Sequence of chain 1.B:
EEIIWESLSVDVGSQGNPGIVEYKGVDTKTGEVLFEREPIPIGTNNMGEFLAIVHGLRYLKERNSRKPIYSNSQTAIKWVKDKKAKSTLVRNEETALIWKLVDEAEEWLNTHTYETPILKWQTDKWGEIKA

Binding-site contacts:
Ligand atom O6 contacts residue DC3 of chain 1.E at 2.8 Å (h-bond).
Ligand atom O6 contacts residue EDO1 of chain 1.L at 2.4 Å (h-bond).
Ligand atom O6 contacts residue EDO1 of chain 1.K at 2.9 Å (h-bond).
Ligand atom N1 contacts residue UCL7 of chain 1.E at 3.2 Å (h-bond).
Ligand atom N2 contacts residue DC3 of chain 1.E at 3.0 Å (h-bond).
Ligand atom N2 contacts residue DG2 of chain 1.E at 3.4 Å.
Ligand atom N3 contacts residue DA5 of chain 1.E at 2.9 Å (h-bond).
Ligand atom N1 contacts residue DT8 of chain 1.E at 2.8 Å (h-bond).
Ligand atom O2 contacts residue DA6 of chain 1.E at 3.1 Å.
Ligand atom O2 contacts residue DG2 of chain 1.E at 2.9 Å (h-bond).
Ligand atom N3 contacts residue DA6 of chain 1.E at 3.0 Å (h-bond).
Ligand atom N4 contacts residue DG2 of chain 1.E at 2.8 Å (h-bond).
Ligand atom N1 contacts residue DG4 of chain 1.E at 3.4 Å (h-bond).
Ligand atom N6 contacts residue DA6 of chain 1.E at 3.4 Å (h-bond).
Ligand atom C6 contacts residue UCL7 of chain 1.E at 3.5 Å.
Ligand atom C6 contacts residue DT8 of chain 1.E at 3.5 Å.
Ligand atom C2 contacts residue DG4 of chain 1.E at 3.2 Å.
Ligand atom N1 contacts residue DC3 of chain 1.E at 2.9 Å (h-bond).
Ligand atom N6 contacts residue DT8 of chain 1.E at 3.4 Å (h-bond).
Ligand atom N2 contacts residue DC1 of chain 1.E at 3.0 Å (h-bond).
Ligand atom N2 contacts residue DG4 of chain 1.E at 3.3 Å.
Ligand atom O6 contacts residue DG2 of chain 1.E at 3.1 Å (h-bond).
Ligand atom O6 contacts residue DC1 of chain 1.E at 2.6 Å (h-bond).
Ligand atom N3 contacts residue DG4 of chain 1.E at 3.1 Å (h-bond).
Ligand atom N7 contacts residue EDO1 of chain 1.L at 2.8 Å (h-bond).
Ligand atom C6 contacts residue DC1 of chain 1.E at 3.4 Å.
Ligand atom N3 contacts residue DG4 of chain 1.E at 2.9 Å (h-bond).
Ligand atom C2 contacts residue DA6 of chain 1.E at 3.5 Å.
Ligand atom N6 contacts residue UCL7 of chain 1.E at 2.6 Å (h-bond).
Ligand atom O4 contacts residue DA6 of chain 1.E at 3.2 Å (h-bond).
Ligand atom N4 contacts residue DG4 of chain 1.E at 2.8 Å (h-bond).
Ligand atom N1 contacts residue DC1 of chain 1.E at 2.8 Å (h-bond).
Ligand atom N4 contacts residue DC3 of chain 1.E at 3.4 Å (h-bond).
Ligand atom O2 contacts residue DG4 of chain 1.E at 3.0 Å (h-bond).
Ligand atom N3 contacts residue DG2 of chain 1.E at 2.8 Å (h-bond).
Ligand atom C5 contacts residue EDO1 of chain 1.L at 3.2 Å.
Ligand atom O4 contacts residue DA5 of chain 1.E at 3.2 Å (h-bond).
Ligand atom N4 contacts residue DC1 of chain 1.E at 3.0 Å (h-bond).
Ligand atom C6 contacts residue EDO1 of chain 1.L at 3.1 Å.
Ligand atom O2 contacts residue DA5 of chain 1.E at 3.3 Å.

The small molecule below binds the protein below.
Small molecule (SMILES): Cc1cn([C@H]2C[C@H](O[P](=O)(O)OC[C@H]3O[C@@H](n4ccc(N)nc4=O)C[C@@H]3O[P](=O)(O)OC[C@H]3O[C@@H](n4cnc5c(=O)nc(N)[nH]c54)C[C@@H]3O[P](=O)(O)OC[C@H]3O[C@@H](n4ccc(N)nc4=O)C[C@@H]3O[P](=O)(O)OC[C@H]3O[C@@H](n4cnc5c(=O)nc(N)[nH]c54)C[C@@H]3O)[C@@H](CO[P](=O)(O)O[C@H]3C[C@H](n4cc(Cl)c(=O)[nH]c4=O)O[C@@H]3CO[P](=O)(O)O[C@H]3C[C@H](n4cnc5c(N)ncnc54)O[C@@H]3CO[P](=O)(O)O[C@H]3C[C@H](n4cnc5c(N)ncnc54)O[C@@H]3CO[P](=O)(O)O[C@H]3C[C@H](n4cnc5c(=O)nc(N)[nH]c54)O[C@@H]3COP(=O)=O)O2)c(=O)[nH]c1=O